The small molecule below binds the protein below.
Small molecule (SMILES): CC(=O)N[C@@H]1[C@@H](O)[C@H](O)[C@@H](CO)O[C@H]1O

Binding-site contacts:
Ligand atom C4 contacts residue ASN448 of chain 1.C at 4.4 Å.
Ligand atom N2 contacts residue ASN448 of chain 1.C at 2.9 Å (h-bond).
Ligand atom O7 contacts residue ASN448 of chain 1.C at 3.6 Å.
Ligand atom C8 contacts residue ASN448 of chain 1.C at 3.9 Å.
Ligand atom O7 contacts residue ASN264 of chain 1.C at 4.2 Å.
Ligand atom C8 contacts residue NAG1 of chain 1.T at 3.2 Å.
Ligand atom O5 contacts residue SER293 of chain 1.C at 4.2 Å.
Ligand atom C8 contacts residue ASN264 of chain 1.C at 3.4 Å.
Ligand atom C7 contacts residue ASN448 of chain 1.C at 3.5 Å.
Ligand atom C1 contacts residue SER293 of chain 1.C at 4.3 Å.
Ligand atom C5 contacts residue ASN448 of chain 1.C at 3.9 Å.
Ligand atom C3 contacts residue ASN448 of chain 1.C at 3.9 Å.
Ligand atom C2 contacts residue ASN448 of chain 1.C at 2.5 Å.
Ligand atom C8 contacts residue VAL446 of chain 1.C at 4.5 Å (hydrophobic).
Ligand atom C1 contacts residue ASN448 of chain 1.C at 1.5 Å.
Ligand atom O5 contacts residue ASN448 of chain 1.C at 2.5 Å (h-bond).
Ligand atom C7 contacts residue ASN264 of chain 1.C at 4.1 Å.

Sequence of chain 1.C:
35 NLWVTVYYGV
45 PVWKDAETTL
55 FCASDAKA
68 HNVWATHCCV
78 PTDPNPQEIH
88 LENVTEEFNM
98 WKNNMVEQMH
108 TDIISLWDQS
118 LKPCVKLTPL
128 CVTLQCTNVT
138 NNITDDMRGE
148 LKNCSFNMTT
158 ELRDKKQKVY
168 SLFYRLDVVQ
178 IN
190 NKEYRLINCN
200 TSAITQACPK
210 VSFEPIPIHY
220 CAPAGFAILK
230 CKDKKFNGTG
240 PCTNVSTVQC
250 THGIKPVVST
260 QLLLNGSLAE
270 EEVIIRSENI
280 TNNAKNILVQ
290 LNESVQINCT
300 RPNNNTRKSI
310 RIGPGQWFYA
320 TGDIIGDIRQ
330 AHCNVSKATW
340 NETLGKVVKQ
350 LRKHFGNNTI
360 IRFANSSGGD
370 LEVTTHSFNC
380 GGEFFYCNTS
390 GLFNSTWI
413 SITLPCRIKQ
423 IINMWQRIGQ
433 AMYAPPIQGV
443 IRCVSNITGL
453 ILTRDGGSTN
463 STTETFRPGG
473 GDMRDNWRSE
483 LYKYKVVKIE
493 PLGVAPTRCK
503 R